Binding-site contacts:
Ligand atom CD1 contacts residue THR349 of chain 3.A at 4.3 Å.
Ligand atom CG2 contacts residue PHE71 of chain 3.A at 4.0 Å (hydrophobic).

Sequence of chain 3.A:
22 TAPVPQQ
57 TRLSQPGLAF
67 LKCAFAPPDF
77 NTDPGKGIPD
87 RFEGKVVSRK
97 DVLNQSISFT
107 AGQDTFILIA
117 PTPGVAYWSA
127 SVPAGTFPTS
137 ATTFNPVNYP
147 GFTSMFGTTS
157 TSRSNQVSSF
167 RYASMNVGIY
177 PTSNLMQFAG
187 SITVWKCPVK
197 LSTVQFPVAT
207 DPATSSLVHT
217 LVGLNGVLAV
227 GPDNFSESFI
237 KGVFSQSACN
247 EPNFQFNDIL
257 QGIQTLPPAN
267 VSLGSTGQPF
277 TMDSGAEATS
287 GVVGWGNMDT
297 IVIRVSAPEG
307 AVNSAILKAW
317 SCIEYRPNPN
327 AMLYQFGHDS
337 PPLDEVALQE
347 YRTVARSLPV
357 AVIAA

This protein binds this small molecule.
Small molecule (SMILES): CC[C@H](C)[C@@H](C=O)NC(=O)[C@H](CO)NC(=O)[C@H](CCCCN)NC(=O)[C@@H](N)C(C)C